Sequence of chain 1.A:
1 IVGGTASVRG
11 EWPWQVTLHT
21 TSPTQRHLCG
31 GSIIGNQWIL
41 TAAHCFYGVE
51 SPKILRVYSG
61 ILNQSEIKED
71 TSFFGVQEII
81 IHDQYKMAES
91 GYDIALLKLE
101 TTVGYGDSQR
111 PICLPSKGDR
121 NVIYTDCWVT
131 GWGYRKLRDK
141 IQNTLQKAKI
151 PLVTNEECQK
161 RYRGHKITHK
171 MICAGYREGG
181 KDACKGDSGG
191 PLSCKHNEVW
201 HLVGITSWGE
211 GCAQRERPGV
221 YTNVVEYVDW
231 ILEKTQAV

Binding-site contacts:
Ligand atom N3 contacts residue SER188 of chain 1.A at 3.4 Å (h-bond).
Ligand atom O36 contacts residue ARG26 of chain 1.A at 3.4 Å.
Ligand atom O33 contacts residue GLY186 of chain 1.A at 2.8 Å (h-bond).
Ligand atom O33 contacts residue ASP187 of chain 1.A at 3.2 Å (salt-bridge).
Ligand atom C20 contacts residue GLY211 of chain 1.A at 3.4 Å.
Ligand atom O33 contacts residue CYS184 of chain 1.A at 3.4 Å (h-bond).
Ligand atom C11 contacts residue GLY186 of chain 1.A at 3.3 Å.
Ligand atom C31 contacts residue CYS184 of chain 1.A at 3.3 Å (hydrophobic).
Ligand atom C16 contacts residue HIS27 of chain 1.A at 3.2 Å.
Ligand atom C23 contacts residue TRP208 of chain 1.A at 3.6 Å (hydrophobic).
Ligand atom CL1 contacts residue GLY219 of chain 1.A at 3.6 Å.
Ligand atom C15 contacts residue HIS27 of chain 1.A at 3.5 Å.
Ligand atom CL1 contacts residue VAL220 of chain 1.A at 3.5 Å.
Ligand atom C20 contacts residue ALA183 of chain 1.A at 3.5 Å (hydrophobic).
Ligand atom O33 contacts residue SER188 of chain 1.A at 3.0 Å (h-bond).
Ligand atom N30 contacts residue CYS212 of chain 1.A at 3.5 Å (h-bond).
Ligand atom C22 contacts residue TRP208 of chain 1.A at 3.5 Å (hydrophobic).
Ligand atom O35 contacts residue ILE141 of chain 1.A at 3.4 Å.
Ligand atom C27 contacts residue EDO1 of chain 1.H at 3.5 Å.
Ligand atom N8 contacts residue LYS185 of chain 1.A at 3.6 Å.
Ligand atom C17 contacts residue LEU28 of chain 1.A at 3.6 Å (hydrophobic).
Ligand atom O33 contacts residue LYS185 of chain 1.A at 3.6 Å.
Ligand atom N29 contacts residue CYS212 of chain 1.A at 3.5 Å (h-bond).
Ligand atom N29 contacts residue EDO1 of chain 1.D at 3.4 Å.
Ligand atom C21 contacts residue ASP182 of chain 1.A at 3.5 Å.
Ligand atom N28 contacts residue EDO1 of chain 1.H at 3.0 Å (h-bond).
Ligand atom C27 contacts residue GLY211 of chain 1.A at 3.0 Å.
Ligand atom C27 contacts residue GLY209 of chain 1.A at 3.2 Å.
Ligand atom N7 contacts residue EDO1 of chain 1.D at 2.8 Å (h-bond).
Ligand atom C41 contacts residue HIS44 of chain 1.A at 3.6 Å.
Ligand atom N18 contacts residue HIS27 of chain 1.A at 2.9 Å (h-bond).
Ligand atom C6 contacts residue EDO1 of chain 1.D at 3.6 Å.
Ligand atom N30 contacts residue LYS185 of chain 1.A at 3.5 Å (salt-bridge).
Ligand atom C34 contacts residue ILE141 of chain 1.A at 3.3 Å (hydrophobic).
Ligand atom N8 contacts residue EDO1 of chain 1.D at 3.5 Å (h-bond).
Ligand atom N18 contacts residue ILE141 of chain 1.A at 3.5 Å.
Ligand atom C32 contacts residue SER188 of chain 1.A at 3.2 Å.
Ligand atom C4 contacts residue SER188 of chain 1.A at 3.2 Å.
Ligand atom N29 contacts residue LYS185 of chain 1.A at 3.4 Å.
Ligand atom CL1 contacts residue TRP208 of chain 1.A at 3.5 Å.

The small molecule below binds the protein below.
Small molecule (SMILES): COC(=O)Nc1ccc(-c2cc([C@H](C[C@H]3CCCN(C(C)=O)C3)NC(=O)/C=C/c3cc(Cl)ccc3-n3cnnn3)nnc2Cl)cc1